Sequence of chain 32.K:
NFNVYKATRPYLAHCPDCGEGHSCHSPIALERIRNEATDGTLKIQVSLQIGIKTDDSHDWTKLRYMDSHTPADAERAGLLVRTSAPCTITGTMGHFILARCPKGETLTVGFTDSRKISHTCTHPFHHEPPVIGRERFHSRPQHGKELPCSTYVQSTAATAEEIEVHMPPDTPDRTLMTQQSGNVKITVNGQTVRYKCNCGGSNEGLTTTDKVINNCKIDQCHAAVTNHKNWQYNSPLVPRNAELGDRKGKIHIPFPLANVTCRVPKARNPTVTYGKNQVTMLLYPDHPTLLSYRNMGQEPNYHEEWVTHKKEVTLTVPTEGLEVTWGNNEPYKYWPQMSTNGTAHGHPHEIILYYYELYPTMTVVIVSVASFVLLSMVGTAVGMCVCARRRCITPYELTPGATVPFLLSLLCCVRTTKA

A small-molecule ligand and the protein it binds are described below.
Small molecule (SMILES): CC(=O)N[C@@H]1[C@@H](O)[C@H](O)[C@@H](CO)O[C@H]1O

Sequence of chain 32.J:
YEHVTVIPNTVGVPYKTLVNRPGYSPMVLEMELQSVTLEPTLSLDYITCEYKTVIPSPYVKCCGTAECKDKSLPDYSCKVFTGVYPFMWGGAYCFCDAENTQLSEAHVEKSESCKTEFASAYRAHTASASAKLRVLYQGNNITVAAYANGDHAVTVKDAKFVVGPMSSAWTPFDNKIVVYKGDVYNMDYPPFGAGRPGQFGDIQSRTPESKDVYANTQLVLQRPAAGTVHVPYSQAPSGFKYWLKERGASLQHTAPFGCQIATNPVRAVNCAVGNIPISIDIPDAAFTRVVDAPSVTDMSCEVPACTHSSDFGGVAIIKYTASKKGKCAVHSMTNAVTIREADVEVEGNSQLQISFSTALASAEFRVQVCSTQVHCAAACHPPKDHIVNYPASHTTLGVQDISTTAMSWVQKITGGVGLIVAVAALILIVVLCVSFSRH

Binding-site contacts:
Ligand atom N2 contacts residue THR116 of chain 32.J at 3.0 Å (h-bond).
Ligand atom O4 contacts residue LYS181 of chain 32.J at 4.0 Å.
Ligand atom O6 contacts residue LYS181 of chain 32.J at 4.3 Å.
Ligand atom C4 contacts residue LYS181 of chain 32.J at 4.2 Å.
Ligand atom C3 contacts residue THR116 of chain 32.J at 4.0 Å.
Ligand atom C3 contacts residue LYS181 of chain 32.J at 4.4 Å.
Ligand atom C1 contacts residue ASN259 of chain 32.K at 1.4 Å.
Ligand atom C8 contacts residue THR116 of chain 32.J at 3.8 Å.
Ligand atom C5 contacts residue ASN259 of chain 32.K at 3.7 Å.
Ligand atom C2 contacts residue ASN259 of chain 32.K at 2.5 Å.
Ligand atom C5 contacts residue LYS181 of chain 32.J at 3.5 Å.
Ligand atom O5 contacts residue LYS181 of chain 32.J at 4.4 Å.
Ligand atom N2 contacts residue ASN259 of chain 32.K at 2.9 Å (h-bond).
Ligand atom C3 contacts residue ASN259 of chain 32.K at 3.8 Å.
Ligand atom C7 contacts residue ASN259 of chain 32.K at 3.2 Å.
Ligand atom C4 contacts residue ASN259 of chain 32.K at 4.2 Å.
Ligand atom O5 contacts residue ASN259 of chain 32.K at 2.4 Å (h-bond).
Ligand atom C1 contacts residue THR116 of chain 32.J at 4.0 Å.
Ligand atom C6 contacts residue LYS181 of chain 32.J at 4.2 Å.
Ligand atom C7 contacts residue THR116 of chain 32.J at 3.8 Å.
Ligand atom C8 contacts residue ASN259 of chain 32.K at 4.4 Å.
Ligand atom O7 contacts residue ASN259 of chain 32.K at 3.0 Å (h-bond).
Ligand atom O3 contacts residue THR116 of chain 32.J at 4.4 Å.
Ligand atom C2 contacts residue THR116 of chain 32.J at 3.8 Å.